Sequence of chain 1.B:
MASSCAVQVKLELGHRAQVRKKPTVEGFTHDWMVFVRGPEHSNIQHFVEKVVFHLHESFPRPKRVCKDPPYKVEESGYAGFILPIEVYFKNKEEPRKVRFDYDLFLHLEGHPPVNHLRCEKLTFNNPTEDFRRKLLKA

Binding-site contacts:
Ligand atom CH contacts residue PHE61 of chain 1.B at 3.6 Å (hydrophobic).
Ligand atom OH contacts residue TYR80 of chain 1.B at 3.5 Å (h-bond).
Ligand atom OH contacts residue ALA81 of chain 1.B at 3.7 Å.
Ligand atom CY contacts residue PHE61 of chain 1.B at 3.5 Å (hydrophobic).
Ligand atom CA contacts residue GLY82 of chain 1.B at 3.2 Å.
Ligand atom CX contacts residue SER60 of chain 1.B at 3.4 Å.
Ligand atom O contacts residue ALA81 of chain 1.B at 3.1 Å.
Ligand atom OH contacts residue GLY79 of chain 1.B at 3.9 Å.
Ligand atom NH2 contacts residue GLY82 of chain 1.B at 3.7 Å.
Ligand atom CA contacts residue GLY82 of chain 1.B at 3.7 Å.
Ligand atom CX contacts residue TYR80 of chain 1.B at 3.4 Å (hydrophobic).
Ligand atom O contacts residue GLY82 of chain 1.B at 2.6 Å (h-bond).
Ligand atom CH3 contacts residue PHE30 of chain 1.B at 3.5 Å (hydrophobic).
Ligand atom CG contacts residue GLY82 of chain 1.B at 3.5 Å.
Ligand atom CE contacts residue ALA81 of chain 1.B at 3.7 Å (hydrophobic).
Ligand atom CY contacts residue TYR80 of chain 1.B at 3.9 Å (hydrophobic).
Ligand atom C contacts residue GLY82 of chain 1.B at 3.7 Å.
Ligand atom NH1 contacts residue ASP105 of chain 1.B at 2.2 Å (salt-bridge).
Ligand atom NH2 contacts residue ILE84 of chain 1.B at 3.6 Å.
Ligand atom CB contacts residue GLY82 of chain 1.B at 3.8 Å.
Ligand atom CZ contacts residue ASP105 of chain 1.B at 3.2 Å.
Ligand atom N contacts residue GLY82 of chain 1.B at 2.7 Å (h-bond).
Ligand atom CG contacts residue GLY82 of chain 1.B at 3.8 Å.
Ligand atom C contacts residue GLY82 of chain 1.B at 3.3 Å.
Ligand atom NH1 contacts residue PHE107 of chain 1.B at 3.0 Å.
Ligand atom CX contacts residue PHE61 of chain 1.B at 3.5 Å (hydrophobic).
Ligand atom N contacts residue ALA81 of chain 1.B at 3.9 Å.
Ligand atom OH contacts residue PHE61 of chain 1.B at 3.8 Å.
Ligand atom CE contacts residue PHE83 of chain 1.B at 3.8 Å (hydrophobic).
Ligand atom C contacts residue ALA81 of chain 1.B at 3.9 Å (hydrophobic).
Ligand atom NZ contacts residue SER60 of chain 1.B at 3.5 Å (h-bond).
Ligand atom CG contacts residue ALA81 of chain 1.B at 3.5 Å (hydrophobic).
Ligand atom CB contacts residue TYR80 of chain 1.B at 3.5 Å (hydrophobic).
Ligand atom NZ contacts residue TYR80 of chain 1.B at 3.7 Å.
Ligand atom NH1 contacts residue LEU106 of chain 1.B at 3.9 Å.
Ligand atom CB contacts residue GLY82 of chain 1.B at 3.6 Å.
Ligand atom CD contacts residue HIS58 of chain 1.B at 3.6 Å.
Ligand atom NH2 contacts residue ASP105 of chain 1.B at 3.6 Å.
Ligand atom CH contacts residue TYR80 of chain 1.B at 3.4 Å (hydrophobic).
Ligand atom NH2 contacts residue PHE83 of chain 1.B at 3.3 Å (h-bond).

A small-molecule ligand and the protein it binds are described below.
Small molecule (SMILES): C/C=C/C(=O)NCCCC[C@H](NC(=O)[C@H](CCCN=C(N)N)NC(=O)[C@@H]1CCCN1C(=O)[C@H](C)NC(=O)[C@@H](N)CCCCN)C(=O)N[C@@H](CCC(N)=O)C(=O)N[C@H](C=O)CC(C)C